A small-molecule ligand and the protein it binds are described below.
Small molecule (SMILES): CC(=O)N[C@H]1[C@H](O[C@H]2[C@H](O)[C@@H](NC(C)=O)CO[C@@H]2CO)O[C@H](CO)[C@@H](O)[C@@H]1O

Sequence of chain 1.M:
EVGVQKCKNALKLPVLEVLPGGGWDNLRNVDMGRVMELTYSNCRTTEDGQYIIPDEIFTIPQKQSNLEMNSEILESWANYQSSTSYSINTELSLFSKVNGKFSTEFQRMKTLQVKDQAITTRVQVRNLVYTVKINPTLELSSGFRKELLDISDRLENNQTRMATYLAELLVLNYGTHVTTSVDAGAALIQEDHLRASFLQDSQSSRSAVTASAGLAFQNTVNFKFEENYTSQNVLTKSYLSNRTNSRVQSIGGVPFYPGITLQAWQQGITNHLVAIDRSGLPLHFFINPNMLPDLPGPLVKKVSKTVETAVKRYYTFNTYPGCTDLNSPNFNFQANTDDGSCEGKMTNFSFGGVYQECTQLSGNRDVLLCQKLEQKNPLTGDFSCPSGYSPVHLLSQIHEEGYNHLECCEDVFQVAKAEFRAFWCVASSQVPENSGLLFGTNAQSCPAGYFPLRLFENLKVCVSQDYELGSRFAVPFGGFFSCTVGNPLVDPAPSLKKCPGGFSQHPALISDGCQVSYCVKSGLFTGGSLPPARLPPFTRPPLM

Binding-site contacts:
Ligand atom N2 contacts residue ASN168 of chain 1.M at 2.8 Å (h-bond).
Ligand atom C4 contacts residue ASN168 of chain 1.M at 4.3 Å.
Ligand atom O6 contacts residue ASN168 of chain 1.M at 4.3 Å.
Ligand atom C8 contacts residue ASN168 of chain 1.M at 4.3 Å.
Ligand atom C7 contacts residue ASN168 of chain 1.M at 3.2 Å.
Ligand atom C5 contacts residue ASN168 of chain 1.M at 3.7 Å.
Ligand atom C2 contacts residue ASN168 of chain 1.M at 2.4 Å.
Ligand atom O6 contacts residue THR170 of chain 1.M at 4.3 Å.
Ligand atom O5 contacts residue ASN168 of chain 1.M at 2.5 Å (h-bond).
Ligand atom C1 contacts residue ASN168 of chain 1.M at 1.4 Å.
Ligand atom O7 contacts residue ASN168 of chain 1.M at 3.3 Å (h-bond).
Ligand atom C3 contacts residue ASN168 of chain 1.M at 3.8 Å.